Binding-site contacts:
Ligand atom N2 contacts residue ASN653 of chain 1.B at 2.9 Å (h-bond).
Ligand atom C8 contacts residue ASN653 of chain 1.B at 4.3 Å.
Ligand atom C2 contacts residue ASN653 of chain 1.B at 2.5 Å.
Ligand atom C3 contacts residue ASN653 of chain 1.B at 3.8 Å.
Ligand atom C5 contacts residue ASN653 of chain 1.B at 3.7 Å.
Ligand atom C7 contacts residue ASN653 of chain 1.B at 3.1 Å.
Ligand atom C4 contacts residue ASN653 of chain 1.B at 4.2 Å.
Ligand atom O7 contacts residue ASN653 of chain 1.B at 3.0 Å (h-bond).
Ligand atom C1 contacts residue ASN653 of chain 1.B at 1.4 Å.
Ligand atom O5 contacts residue ASN653 of chain 1.B at 2.4 Å (h-bond).

A small-molecule ligand and the protein it binds are described below.
Small molecule (SMILES): CC(=O)N[C@@H]1[C@@H](O)[C@H](O)[C@@H](CO)O[C@H]1O

Sequence of chain 1.B:
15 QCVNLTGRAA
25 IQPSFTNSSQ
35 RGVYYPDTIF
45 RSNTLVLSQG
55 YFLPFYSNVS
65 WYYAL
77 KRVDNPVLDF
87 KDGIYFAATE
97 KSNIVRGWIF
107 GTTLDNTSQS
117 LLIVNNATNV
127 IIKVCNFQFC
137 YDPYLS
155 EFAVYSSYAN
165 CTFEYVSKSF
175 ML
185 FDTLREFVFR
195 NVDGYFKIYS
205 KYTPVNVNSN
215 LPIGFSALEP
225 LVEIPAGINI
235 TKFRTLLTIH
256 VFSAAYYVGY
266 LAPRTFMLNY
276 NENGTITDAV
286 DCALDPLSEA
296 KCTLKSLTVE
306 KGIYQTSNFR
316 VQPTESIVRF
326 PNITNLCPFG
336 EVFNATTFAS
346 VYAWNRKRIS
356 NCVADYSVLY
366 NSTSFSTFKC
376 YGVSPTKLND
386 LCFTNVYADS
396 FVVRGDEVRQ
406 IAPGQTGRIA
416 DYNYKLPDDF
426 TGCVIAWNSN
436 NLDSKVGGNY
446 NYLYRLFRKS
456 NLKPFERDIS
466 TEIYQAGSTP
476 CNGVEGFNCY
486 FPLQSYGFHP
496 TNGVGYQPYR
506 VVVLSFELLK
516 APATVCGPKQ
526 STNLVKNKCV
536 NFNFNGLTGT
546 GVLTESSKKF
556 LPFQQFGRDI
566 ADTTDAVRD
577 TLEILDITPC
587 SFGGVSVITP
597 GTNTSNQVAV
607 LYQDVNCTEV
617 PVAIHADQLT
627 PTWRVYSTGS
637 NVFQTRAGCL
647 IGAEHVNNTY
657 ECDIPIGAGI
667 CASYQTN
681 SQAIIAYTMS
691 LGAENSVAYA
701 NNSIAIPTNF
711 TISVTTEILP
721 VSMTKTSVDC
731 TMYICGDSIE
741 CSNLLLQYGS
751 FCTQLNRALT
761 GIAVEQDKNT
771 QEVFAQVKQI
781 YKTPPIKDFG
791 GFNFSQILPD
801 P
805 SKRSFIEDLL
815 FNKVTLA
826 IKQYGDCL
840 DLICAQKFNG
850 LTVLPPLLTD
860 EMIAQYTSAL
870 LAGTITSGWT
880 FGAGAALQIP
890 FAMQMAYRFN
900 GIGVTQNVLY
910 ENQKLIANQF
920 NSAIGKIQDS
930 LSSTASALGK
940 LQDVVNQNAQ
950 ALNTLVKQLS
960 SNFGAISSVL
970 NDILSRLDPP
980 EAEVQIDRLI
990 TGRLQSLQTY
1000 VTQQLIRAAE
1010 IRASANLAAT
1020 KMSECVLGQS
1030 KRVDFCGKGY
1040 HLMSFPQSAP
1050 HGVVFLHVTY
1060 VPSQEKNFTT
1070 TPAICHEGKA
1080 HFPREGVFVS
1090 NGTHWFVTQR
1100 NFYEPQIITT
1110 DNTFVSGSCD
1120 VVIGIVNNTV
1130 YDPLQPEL